This protein binds this small molecule.
Small molecule (SMILES): CC(=O)N[C@@H]1[C@@H](O)[C@H](O)[C@@H](CO)O[C@H]1O

Binding-site contacts:
Ligand atom C1 contacts residue ASN126 of chain 2.A at 1.4 Å.
Ligand atom C4 contacts residue ASN126 of chain 2.A at 4.2 Å.
Ligand atom O7 contacts residue TYR127 of chain 2.A at 4.3 Å.
Ligand atom C7 contacts residue ASN126 of chain 2.A at 4.0 Å.
Ligand atom C5 contacts residue ASN126 of chain 2.A at 3.7 Å.
Ligand atom C8 contacts residue GLU123 of chain 2.A at 3.5 Å.
Ligand atom O5 contacts residue ASN126 of chain 2.A at 2.4 Å (h-bond).
Ligand atom C8 contacts residue ASN126 of chain 2.A at 4.5 Å.
Ligand atom C3 contacts residue ASN126 of chain 2.A at 3.8 Å.
Ligand atom C2 contacts residue ASN126 of chain 2.A at 2.5 Å.
Ligand atom N2 contacts residue ASN126 of chain 2.A at 2.9 Å (h-bond).

Sequence of chain 2.A:
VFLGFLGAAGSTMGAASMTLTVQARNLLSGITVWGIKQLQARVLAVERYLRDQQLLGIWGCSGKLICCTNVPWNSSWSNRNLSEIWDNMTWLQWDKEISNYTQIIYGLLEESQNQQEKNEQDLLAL